Binding-site contacts:
Ligand atom O3 contacts residue VAL296 of chain 8.D at 4.3 Å.
Ligand atom C4 contacts residue GLY78 of chain 8.D at 3.8 Å.
Ligand atom C1 contacts residue ARG77 of chain 8.D at 3.4 Å.
Ligand atom O1A contacts residue TYR72 of chain 8.D at 3.3 Å.
Ligand atom C4 contacts residue ARG77 of chain 8.D at 4.1 Å.
Ligand atom O1B contacts residue ARG77 of chain 8.D at 2.8 Å (salt-bridge).
Ligand atom C2 contacts residue ARG77 of chain 8.D at 4.0 Å.
Ligand atom O4 contacts residue THR291 of chain 8.D at 4.0 Å.
Ligand atom O1A contacts residue ARG77 of chain 8.D at 2.8 Å (salt-bridge).
Ligand atom C11 contacts residue ASP85 of chain 8.E at 3.6 Å.
Ligand atom O4 contacts residue TYR72 of chain 8.D at 3.9 Å.
Ligand atom C11 contacts residue TYR72 of chain 8.D at 4.0 Å (hydrophobic).
Ligand atom O4 contacts residue ARG77 of chain 8.D at 4.3 Å.
Ligand atom O3 contacts residue ASN80 of chain 8.D at 3.8 Å.
Ligand atom C6 contacts residue TYR72 of chain 8.D at 3.8 Å (hydrophobic).
Ligand atom C3 contacts residue VAL296 of chain 8.D at 3.5 Å (hydrophobic).
Ligand atom O4 contacts residue ILE79 of chain 8.D at 4.2 Å.
Ligand atom C4 contacts residue VAL296 of chain 8.D at 4.2 Å (hydrophobic).
Ligand atom O8 contacts residue TYR72 of chain 8.D at 3.7 Å.
Ligand atom O10 contacts residue THR291 of chain 8.D at 3.8 Å.
Ligand atom O1A contacts residue GLY78 of chain 8.D at 4.1 Å.
Ligand atom C4 contacts residue HIS298 of chain 8.D at 3.7 Å.
Ligand atom C6 contacts residue THR94 of chain 8.D at 4.2 Å.
Ligand atom C3 contacts residue HIS298 of chain 8.D at 3.9 Å.
Ligand atom O1B contacts residue TYR72 of chain 8.D at 4.0 Å.
Ligand atom C3 contacts residue GLY78 of chain 8.D at 4.0 Å.
Ligand atom C3 contacts residue ARG77 of chain 8.D at 3.4 Å.
Ligand atom C5 contacts residue TYR72 of chain 8.D at 3.6 Å (hydrophobic).
Ligand atom N5 contacts residue TYR72 of chain 8.D at 3.0 Å (h-bond).
Ligand atom O4 contacts residue HIS298 of chain 8.D at 2.6 Å (h-bond).
Ligand atom O6 contacts residue ASN93 of chain 8.D at 3.4 Å (h-bond).
Ligand atom O8 contacts residue ARG77 of chain 8.D at 3.6 Å.
Ligand atom C4 contacts residue TYR72 of chain 8.D at 3.4 Å (hydrophobic).
Ligand atom O3 contacts residue GLY78 of chain 8.D at 3.8 Å.
Ligand atom O3 contacts residue ARG77 of chain 8.D at 4.3 Å.
Ligand atom C10 contacts residue TYR72 of chain 8.D at 3.8 Å (hydrophobic).
Ligand atom C6 contacts residue ASN93 of chain 8.D at 3.2 Å.
Ligand atom C1 contacts residue TYR72 of chain 8.D at 3.8 Å (hydrophobic).
Ligand atom O4 contacts residue GLY78 of chain 8.D at 3.1 Å (h-bond).
Ligand atom O4 contacts residue VAL296 of chain 8.D at 4.0 Å.

This protein binds this small molecule.
Small molecule (SMILES): CC(=O)N[C@H]1[C@H]([C@H](O)[C@H](O)CO)O[C@@](O[C@H]2[C@@H](O)[C@@H](CO)O[C@@H](O[C@H]3[C@H](O)[C@@H](O)[C@H](O)O[C@@H]3CO)[C@@H]2O)(C(=O)O)C[C@@H]1O

Sequence of chain 8.D:
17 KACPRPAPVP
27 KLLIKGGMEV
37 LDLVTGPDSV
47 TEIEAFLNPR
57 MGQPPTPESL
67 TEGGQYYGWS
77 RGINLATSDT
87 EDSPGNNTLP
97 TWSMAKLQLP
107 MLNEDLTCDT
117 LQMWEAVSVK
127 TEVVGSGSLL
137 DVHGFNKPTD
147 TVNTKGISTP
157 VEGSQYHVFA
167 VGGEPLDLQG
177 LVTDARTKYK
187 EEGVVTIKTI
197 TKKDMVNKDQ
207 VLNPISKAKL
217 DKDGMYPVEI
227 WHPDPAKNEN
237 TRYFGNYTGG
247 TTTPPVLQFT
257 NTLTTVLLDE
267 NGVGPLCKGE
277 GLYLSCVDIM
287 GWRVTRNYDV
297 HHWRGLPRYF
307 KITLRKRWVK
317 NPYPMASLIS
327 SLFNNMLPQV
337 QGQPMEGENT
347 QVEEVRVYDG

Sequence of chain 8.E:
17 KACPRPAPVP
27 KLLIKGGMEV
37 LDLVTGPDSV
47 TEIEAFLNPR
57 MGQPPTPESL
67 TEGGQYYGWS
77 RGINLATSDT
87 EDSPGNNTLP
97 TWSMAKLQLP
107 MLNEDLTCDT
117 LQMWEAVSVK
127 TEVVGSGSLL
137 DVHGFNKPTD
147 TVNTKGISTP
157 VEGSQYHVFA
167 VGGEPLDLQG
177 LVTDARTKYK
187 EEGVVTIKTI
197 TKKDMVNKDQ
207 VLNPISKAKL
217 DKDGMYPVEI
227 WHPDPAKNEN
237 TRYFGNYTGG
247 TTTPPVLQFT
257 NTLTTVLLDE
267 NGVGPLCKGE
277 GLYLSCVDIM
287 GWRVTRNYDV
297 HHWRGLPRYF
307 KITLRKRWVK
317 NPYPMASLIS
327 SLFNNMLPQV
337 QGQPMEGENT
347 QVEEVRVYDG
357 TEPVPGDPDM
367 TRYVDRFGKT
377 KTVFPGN